This protein binds this small molecule.
Small molecule (SMILES): CC(=O)N[C@@H]1[C@@H](O)[C@H](O)[C@@H](CO)O[C@H]1O

Sequence of chain 1.B:
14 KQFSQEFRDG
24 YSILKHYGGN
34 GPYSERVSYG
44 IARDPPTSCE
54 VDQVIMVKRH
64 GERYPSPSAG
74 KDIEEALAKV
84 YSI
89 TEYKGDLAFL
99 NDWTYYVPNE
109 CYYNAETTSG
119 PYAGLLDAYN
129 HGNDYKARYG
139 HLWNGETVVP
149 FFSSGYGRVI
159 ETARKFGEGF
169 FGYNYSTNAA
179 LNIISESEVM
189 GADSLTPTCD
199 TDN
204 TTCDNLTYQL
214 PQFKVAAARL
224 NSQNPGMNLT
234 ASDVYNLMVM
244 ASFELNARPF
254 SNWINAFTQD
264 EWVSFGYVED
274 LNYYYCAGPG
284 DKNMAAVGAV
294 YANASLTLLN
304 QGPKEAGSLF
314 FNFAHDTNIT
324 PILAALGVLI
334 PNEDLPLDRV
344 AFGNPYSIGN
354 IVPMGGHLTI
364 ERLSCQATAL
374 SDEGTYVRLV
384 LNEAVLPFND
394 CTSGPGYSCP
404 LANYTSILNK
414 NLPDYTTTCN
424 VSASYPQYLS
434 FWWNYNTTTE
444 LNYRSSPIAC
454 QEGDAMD

Binding-site contacts:
Ligand atom C6 contacts residue THR300 of chain 1.B at 4.0 Å.
Ligand atom C3 contacts residue TYR431 of chain 1.B at 3.9 Å (hydrophobic).
Ligand atom O6 contacts residue TRP436 of chain 1.B at 4.1 Å.
Ligand atom O5 contacts residue THR300 of chain 1.B at 3.7 Å.
Ligand atom C5 contacts residue THR300 of chain 1.B at 3.3 Å.
Ligand atom C1 contacts residue ALA297 of chain 1.B at 4.2 Å (hydrophobic).
Ligand atom C4 contacts residue ASN296 of chain 1.B at 4.2 Å.
Ligand atom C6 contacts residue ALA297 of chain 1.B at 4.2 Å (hydrophobic).
Ligand atom C7 contacts residue ASN296 of chain 1.B at 3.3 Å.
Ligand atom C6 contacts residue GOL1 of chain 1.Y at 4.2 Å.
Ligand atom C1 contacts residue THR300 of chain 1.B at 3.8 Å.
Ligand atom C4 contacts residue THR300 of chain 1.B at 4.4 Å.
Ligand atom C8 contacts residue ASN296 of chain 1.B at 4.1 Å.
Ligand atom C3 contacts residue ASN296 of chain 1.B at 3.8 Å.
Ligand atom O4 contacts residue TYR431 of chain 1.B at 4.1 Å.
Ligand atom O6 contacts residue LEU432 of chain 1.B at 2.9 Å (h-bond).
Ligand atom C4 contacts residue TYR431 of chain 1.B at 3.6 Å (hydrophobic).
Ligand atom C2 contacts residue TYR431 of chain 1.B at 4.3 Å (hydrophobic).
Ligand atom O4 contacts residue GOL1 of chain 1.Y at 3.9 Å.
Ligand atom O6 contacts residue TYR431 of chain 1.B at 4.0 Å.
Ligand atom N2 contacts residue ASN296 of chain 1.B at 2.8 Å (h-bond).
Ligand atom O5 contacts residue ASN296 of chain 1.B at 2.5 Å (h-bond).
Ligand atom O7 contacts residue ASN296 of chain 1.B at 3.4 Å (h-bond).
Ligand atom C5 contacts residue ASN296 of chain 1.B at 3.7 Å.
Ligand atom O6 contacts residue ALA297 of chain 1.B at 4.4 Å.
Ligand atom C6 contacts residue LEU432 of chain 1.B at 3.8 Å (hydrophobic).
Ligand atom C1 contacts residue ASN296 of chain 1.B at 1.5 Å.
Ligand atom C5 contacts residue ALA297 of chain 1.B at 4.4 Å (hydrophobic).
Ligand atom O3 contacts residue TYR431 of chain 1.B at 3.0 Å.
Ligand atom O5 contacts residue ALA297 of chain 1.B at 3.7 Å.
Ligand atom C6 contacts residue TRP436 of chain 1.B at 3.6 Å (hydrophobic).
Ligand atom C2 contacts residue ASN296 of chain 1.B at 2.4 Å.